This small molecule binds to this protein.
Small molecule (SMILES): CC(=O)N[C@H]1[C@H](O[C@H]2[C@H](O)[C@@H](NC(C)=O)CO[C@@H]2CO[C@@H]2O[C@@H](C)[C@@H](O)[C@@H](O)[C@@H]2O)O[C@H](CO)[C@@H](O)[C@@H]1O

Binding-site contacts:
Ligand atom C6 contacts residue VAL12 of chain 1.A at 3.3 Å (hydrophobic).
Ligand atom C1 contacts residue ASN73 of chain 1.A at 1.4 Å.
Ligand atom O7 contacts residue THR75 of chain 1.A at 4.5 Å.
Ligand atom C8 contacts residue LEU361 of chain 1.A at 4.4 Å (hydrophobic).
Ligand atom O5 contacts residue THR75 of chain 1.A at 4.2 Å.
Ligand atom O7 contacts residue ASN73 of chain 1.A at 3.9 Å.
Ligand atom O5 contacts residue ILE76 of chain 1.A at 4.4 Å.
Ligand atom C5 contacts residue ASN73 of chain 1.A at 3.6 Å.
Ligand atom C6 contacts residue ILE76 of chain 1.A at 3.5 Å (hydrophobic).
Ligand atom N2 contacts residue ASN73 of chain 1.A at 2.9 Å (h-bond).
Ligand atom C5 contacts residue SER9 of chain 1.A at 4.5 Å.
Ligand atom O4 contacts residue GLU13 of chain 1.A at 2.5 Å (salt-bridge).
Ligand atom C6 contacts residue SER9 of chain 1.A at 3.7 Å.
Ligand atom C4 contacts residue ASN73 of chain 1.A at 4.2 Å.
Ligand atom C6 contacts residue GLU13 of chain 1.A at 3.9 Å.
Ligand atom O3 contacts residue GLU13 of chain 1.A at 4.4 Å.
Ligand atom C3 contacts residue ASN73 of chain 1.A at 3.8 Å.
Ligand atom C7 contacts residue ASN73 of chain 1.A at 3.6 Å.
Ligand atom C8 contacts residue PRO362 of chain 1.A at 3.7 Å (hydrophobic).
Ligand atom C1 contacts residue THR75 of chain 1.A at 4.3 Å.
Ligand atom C5 contacts residue THR75 of chain 1.A at 4.0 Å.
Ligand atom C4 contacts residue GLU13 of chain 1.A at 3.4 Å.
Ligand atom C5 contacts residue ILE76 of chain 1.A at 3.9 Å (hydrophobic).
Ligand atom C8 contacts residue THR75 of chain 1.A at 4.4 Å.
Ligand atom O5 contacts residue ASN73 of chain 1.A at 2.4 Å (h-bond).
Ligand atom C5 contacts residue GLU13 of chain 1.A at 4.3 Å.
Ligand atom C6 contacts residue THR75 of chain 1.A at 4.2 Å.
Ligand atom C2 contacts residue ASN73 of chain 1.A at 2.5 Å.

Sequence of chain 1.A:
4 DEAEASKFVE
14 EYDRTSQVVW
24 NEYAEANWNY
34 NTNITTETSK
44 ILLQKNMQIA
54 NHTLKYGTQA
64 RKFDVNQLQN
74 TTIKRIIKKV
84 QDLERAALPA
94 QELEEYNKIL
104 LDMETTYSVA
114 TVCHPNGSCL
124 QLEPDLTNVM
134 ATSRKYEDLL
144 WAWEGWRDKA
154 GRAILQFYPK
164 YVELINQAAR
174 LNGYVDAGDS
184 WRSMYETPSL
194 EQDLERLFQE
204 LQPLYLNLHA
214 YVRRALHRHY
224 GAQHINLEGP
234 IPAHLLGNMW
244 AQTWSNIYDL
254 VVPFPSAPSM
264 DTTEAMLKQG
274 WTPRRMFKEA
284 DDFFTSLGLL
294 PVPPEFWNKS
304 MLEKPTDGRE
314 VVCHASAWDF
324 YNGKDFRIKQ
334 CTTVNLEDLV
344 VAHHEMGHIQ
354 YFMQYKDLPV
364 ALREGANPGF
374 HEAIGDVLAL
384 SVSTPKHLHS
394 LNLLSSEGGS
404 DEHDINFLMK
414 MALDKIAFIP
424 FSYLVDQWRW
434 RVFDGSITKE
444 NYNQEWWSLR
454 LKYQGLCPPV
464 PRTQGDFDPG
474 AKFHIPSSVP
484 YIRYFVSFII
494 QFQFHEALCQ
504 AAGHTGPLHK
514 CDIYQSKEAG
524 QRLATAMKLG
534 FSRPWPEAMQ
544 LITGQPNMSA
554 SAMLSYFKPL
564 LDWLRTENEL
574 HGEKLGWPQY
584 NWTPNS